Binding-site contacts:
Ligand atom C22 contacts residue PRO99 of chain 1.B at 3.9 Å (hydrophobic).
Ligand atom C18 contacts residue PRO99 of chain 1.B at 3.8 Å (hydrophobic).
Ligand atom C9 contacts residue ASN262 of chain 1.B at 3.9 Å.
Ligand atom BR1 contacts residue ILE98 of chain 1.B at 3.9 Å.
Ligand atom C7 contacts residue HIS288 of chain 1.B at 3.7 Å.
Ligand atom C14 contacts residue ASN262 of chain 1.B at 4.0 Å.
Ligand atom N25 contacts residue PRO99 of chain 1.B at 3.7 Å.
Ligand atom C15 contacts residue PHE195 of chain 1.B at 3.5 Å (hydrophobic).
Ligand atom C5 contacts residue HIS288 of chain 1.B at 3.8 Å.
Ligand atom C1 contacts residue VAL106 of chain 1.B at 3.8 Å (hydrophobic).
Ligand atom O2 contacts residue ILE258 of chain 1.B at 4.0 Å.
Ligand atom C4 contacts residue GLN102 of chain 1.B at 3.7 Å.
Ligand atom C14 contacts residue HIS192 of chain 1.B at 3.5 Å.
Ligand atom BR1 contacts residue ALA78 of chain 1.B at 3.7 Å.
Ligand atom C13 contacts residue GLN155 of chain 1.B at 3.9 Å.
Ligand atom F27 contacts residue GLN102 of chain 1.B at 3.2 Å.
Ligand atom N19 contacts residue PRO99 of chain 1.B at 3.6 Å.
Ligand atom O10 contacts residue ASN262 of chain 1.B at 3.1 Å (h-bond).
Ligand atom C20 contacts residue PRO99 of chain 1.B at 3.5 Å (hydrophobic).
Ligand atom C21 contacts residue GLN102 of chain 1.B at 3.6 Å.
Ligand atom C6 contacts residue HIS288 of chain 1.B at 3.5 Å.
Ligand atom C14 contacts residue PHE195 of chain 1.B at 3.7 Å (hydrophobic).
Ligand atom F27 contacts residue VAL291 of chain 1.B at 3.3 Å.
Ligand atom C1 contacts residue VAL291 of chain 1.B at 4.0 Å (hydrophobic).
Ligand atom BR1 contacts residue CYS75 of chain 1.B at 3.9 Å.
Ligand atom C15 contacts residue GLN155 of chain 1.B at 3.5 Å.
Ligand atom C15 contacts residue ALA103 of chain 1.B at 4.0 Å (hydrophobic).
Ligand atom C13 contacts residue ASN262 of chain 1.B at 3.8 Å.
Ligand atom C22 contacts residue GLN102 of chain 1.B at 3.7 Å.
Ligand atom C24 contacts residue PRO99 of chain 1.B at 3.9 Å (hydrophobic).
Ligand atom C3 contacts residue GLN102 of chain 1.B at 3.9 Å.
Ligand atom BR1 contacts residue SER79 of chain 1.B at 3.4 Å.
Ligand atom C16 contacts residue ALA103 of chain 1.B at 3.9 Å (hydrophobic).
Ligand atom C12 contacts residue ASN262 of chain 1.B at 3.5 Å.
Ligand atom O10 contacts residue ILE258 of chain 1.B at 3.8 Å.
Ligand atom C21 contacts residue PRO99 of chain 1.B at 3.5 Å (hydrophobic).
Ligand atom C1 contacts residue GLN102 of chain 1.B at 3.8 Å.
Ligand atom C5 contacts residue TYR292 of chain 1.B at 3.7 Å (hydrophobic).
Ligand atom C14 contacts residue GLN155 of chain 1.B at 3.3 Å.
Ligand atom C13 contacts residue PHE195 of chain 1.B at 3.8 Å (hydrophobic).

A small-molecule ligand and the protein it binds are described below.
Small molecule (SMILES): COc1c(F)cccc1C(=O)N1C[C@@H](C)CC[C@H]1CNc1ccc(Br)cn1

Sequence of chain 1.B:
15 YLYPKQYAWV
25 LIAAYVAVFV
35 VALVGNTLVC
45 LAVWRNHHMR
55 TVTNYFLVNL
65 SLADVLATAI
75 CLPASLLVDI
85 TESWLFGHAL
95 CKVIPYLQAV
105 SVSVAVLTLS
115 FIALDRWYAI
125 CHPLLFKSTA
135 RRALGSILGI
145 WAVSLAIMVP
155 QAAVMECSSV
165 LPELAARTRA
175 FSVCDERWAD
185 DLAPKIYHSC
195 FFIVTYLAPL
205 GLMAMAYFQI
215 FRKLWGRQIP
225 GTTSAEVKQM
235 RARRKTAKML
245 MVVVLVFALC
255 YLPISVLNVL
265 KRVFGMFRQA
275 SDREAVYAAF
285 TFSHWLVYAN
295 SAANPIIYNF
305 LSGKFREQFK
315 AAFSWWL